Binding-site contacts:
Ligand atom PB contacts residue ARG131 of chain 1.A at 3.8 Å.
Ligand atom O1B contacts residue ARG131 of chain 1.A at 2.8 Å (salt-bridge).
Ligand atom C5 contacts residue TRP76 of chain 1.A at 3.7 Å (hydrophobic).
Ligand atom N1 contacts residue TRP30 of chain 1.A at 3.5 Å.
Ligand atom C2 contacts residue TRP76 of chain 1.A at 3.8 Å (hydrophobic).
Ligand atom O1A contacts residue ARG131 of chain 1.A at 2.7 Å (salt-bridge).
Ligand atom C8 contacts residue TRP30 of chain 1.A at 3.4 Å (hydrophobic).
Ligand atom C2 contacts residue GLU77 of chain 1.A at 3.3 Å.
Ligand atom N1 contacts residue GLU77 of chain 1.A at 2.9 Å (salt-bridge).
Ligand atom N2 contacts residue GLU77 of chain 1.A at 2.5 Å (salt-bridge).
Ligand atom N7 contacts residue TRP76 of chain 1.A at 3.6 Å.
Ligand atom C5 contacts residue TRP30 of chain 1.A at 3.5 Å (hydrophobic).
Ligand atom C2' contacts residue TRP76 of chain 1.A at 3.9 Å (hydrophobic).
Ligand atom CM7 contacts residue TRP76 of chain 1.A at 3.8 Å (hydrophobic).
Ligand atom C4 contacts residue TRP30 of chain 1.A at 3.3 Å (hydrophobic).
Ligand atom C2 contacts residue TRP30 of chain 1.A at 3.6 Å (hydrophobic).
Ligand atom C6 contacts residue TRP76 of chain 1.A at 3.4 Å (hydrophobic).
Ligand atom N9 contacts residue TRP76 of chain 1.A at 3.9 Å.
Ligand atom O1G contacts residue LYS136 of chain 1.A at 3.8 Å.
Ligand atom C8 contacts residue TRP76 of chain 1.A at 4.0 Å (hydrophobic).
Ligand atom C6 contacts residue GLU77 of chain 1.A at 3.7 Å.
Ligand atom N9 contacts residue TRP30 of chain 1.A at 3.5 Å.
Ligand atom O6 contacts residue TRP76 of chain 1.A at 2.8 Å (h-bond).
Ligand atom CM7 contacts residue TRP30 of chain 1.A at 3.5 Å (hydrophobic).
Ligand atom O6 contacts residue TRP30 of chain 1.A at 3.5 Å.
Ligand atom C6 contacts residue TRP30 of chain 1.A at 3.3 Å (hydrophobic).
Ligand atom PB contacts residue LYS136 of chain 1.A at 3.6 Å.
Ligand atom N3 contacts residue TRP76 of chain 1.A at 3.7 Å.
Ligand atom N1 contacts residue TRP76 of chain 1.A at 3.4 Å.
Ligand atom O3A contacts residue LYS136 of chain 1.A at 3.4 Å (salt-bridge).
Ligand atom O2B contacts residue ARG131 of chain 1.A at 3.8 Å.
Ligand atom O6 contacts residue MET75 of chain 1.A at 3.3 Å.
Ligand atom C1' contacts residue TRP30 of chain 1.A at 3.4 Å (hydrophobic).
Ligand atom C4 contacts residue TRP76 of chain 1.A at 3.7 Å (hydrophobic).
Ligand atom N7 contacts residue TRP30 of chain 1.A at 3.3 Å.
Ligand atom N3 contacts residue TRP30 of chain 1.A at 3.6 Å.
Ligand atom O2B contacts residue LYS136 of chain 1.A at 2.7 Å (salt-bridge).
Ligand atom O6 contacts residue GLU77 of chain 1.A at 3.7 Å.
Ligand atom O4' contacts residue TRP30 of chain 1.A at 3.3 Å.
Ligand atom N2 contacts residue GLN31 of chain 1.A at 3.5 Å (h-bond).

Sequence of chain 1.A:
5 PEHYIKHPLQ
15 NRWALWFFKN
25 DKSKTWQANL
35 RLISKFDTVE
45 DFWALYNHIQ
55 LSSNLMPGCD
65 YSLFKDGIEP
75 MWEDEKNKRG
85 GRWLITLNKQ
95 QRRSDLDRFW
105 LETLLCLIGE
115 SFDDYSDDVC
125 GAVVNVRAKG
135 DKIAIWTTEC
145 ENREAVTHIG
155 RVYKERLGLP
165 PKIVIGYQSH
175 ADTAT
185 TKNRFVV

This small molecule binds to this protein.
Small molecule (SMILES): CN1CN([C@@H]2O[C@H](CO[P](=O)(O)O[P](=O)(O)OP(=O)(O)O)[C@@H](O)[C@H]2O)c2nc(N)[nH]c(=O)c21